Binding-site contacts:
Ligand atom C2 contacts residue ASN153 of chain 2.A at 2.6 Å.
Ligand atom C6 contacts residue GLY156 of chain 2.A at 4.0 Å.
Ligand atom C5 contacts residue THR155 of chain 2.A at 4.0 Å.
Ligand atom O3 contacts residue HIS149 of chain 2.A at 4.0 Å.
Ligand atom O7 contacts residue HIS149 of chain 2.A at 3.3 Å.
Ligand atom C3 contacts residue HIS149 of chain 2.A at 4.0 Å.
Ligand atom O5 contacts residue ASN153 of chain 2.A at 2.2 Å (h-bond).
Ligand atom C3 contacts residue ASN153 of chain 2.A at 3.9 Å.
Ligand atom C5 contacts residue GLY156 of chain 2.A at 4.3 Å.
Ligand atom C1 contacts residue ASN153 of chain 2.A at 1.4 Å.
Ligand atom O5 contacts residue HIS149 of chain 2.A at 3.6 Å.
Ligand atom O6 contacts residue HIS149 of chain 2.A at 3.2 Å.
Ligand atom C1 contacts residue HIS158 of chain 2.A at 4.1 Å.
Ligand atom C4 contacts residue HIS149 of chain 2.A at 3.4 Å.
Ligand atom C7 contacts residue ASN153 of chain 2.A at 4.1 Å.
Ligand atom O6 contacts residue HIS158 of chain 2.A at 4.2 Å.
Ligand atom O5 contacts residue THR155 of chain 2.A at 3.4 Å (h-bond).
Ligand atom C6 contacts residue HIS158 of chain 2.A at 4.2 Å.
Ligand atom C5 contacts residue HIS158 of chain 2.A at 4.4 Å.
Ligand atom O5 contacts residue HIS158 of chain 2.A at 3.4 Å.
Ligand atom C5 contacts residue ASN153 of chain 2.A at 3.6 Å.
Ligand atom C1 contacts residue HIS149 of chain 2.A at 3.5 Å.
Ligand atom C4 contacts residue ASN153 of chain 2.A at 4.2 Å.
Ligand atom C2 contacts residue HIS149 of chain 2.A at 3.5 Å.
Ligand atom C1 contacts residue THR155 of chain 2.A at 3.3 Å.
Ligand atom C8 contacts residue ASN153 of chain 2.A at 4.4 Å.
Ligand atom C6 contacts residue HIS149 of chain 2.A at 4.3 Å.
Ligand atom C5 contacts residue HIS149 of chain 2.A at 3.6 Å.
Ligand atom O4 contacts residue HIS149 of chain 2.A at 4.3 Å.
Ligand atom N2 contacts residue ASN153 of chain 2.A at 3.1 Å (h-bond).
Ligand atom N2 contacts residue HIS149 of chain 2.A at 4.3 Å.
Ligand atom C8 contacts residue GLY102 of chain 23.A at 3.6 Å.
Ligand atom O5 contacts residue GLY156 of chain 2.A at 4.2 Å.
Ligand atom C7 contacts residue HIS149 of chain 2.A at 4.3 Å.

Sequence of chain 23.A:
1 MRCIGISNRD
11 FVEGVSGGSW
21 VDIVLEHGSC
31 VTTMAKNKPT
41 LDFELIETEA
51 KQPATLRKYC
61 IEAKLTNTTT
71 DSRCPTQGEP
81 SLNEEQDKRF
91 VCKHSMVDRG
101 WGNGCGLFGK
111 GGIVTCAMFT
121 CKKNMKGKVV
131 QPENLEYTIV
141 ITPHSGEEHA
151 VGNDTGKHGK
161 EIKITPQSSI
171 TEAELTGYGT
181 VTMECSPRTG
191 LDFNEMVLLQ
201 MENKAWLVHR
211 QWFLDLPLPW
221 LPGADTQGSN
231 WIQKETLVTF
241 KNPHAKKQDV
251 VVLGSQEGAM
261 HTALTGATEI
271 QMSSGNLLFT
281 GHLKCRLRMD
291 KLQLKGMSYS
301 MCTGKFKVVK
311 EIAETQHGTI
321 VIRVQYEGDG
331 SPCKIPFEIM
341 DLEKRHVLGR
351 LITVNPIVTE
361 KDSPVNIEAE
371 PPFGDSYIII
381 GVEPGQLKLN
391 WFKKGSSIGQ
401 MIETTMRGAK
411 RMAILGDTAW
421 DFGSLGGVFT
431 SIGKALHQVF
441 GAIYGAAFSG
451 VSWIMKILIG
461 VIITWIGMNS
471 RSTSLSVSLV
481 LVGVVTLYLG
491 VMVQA

Sequence of chain 2.A:
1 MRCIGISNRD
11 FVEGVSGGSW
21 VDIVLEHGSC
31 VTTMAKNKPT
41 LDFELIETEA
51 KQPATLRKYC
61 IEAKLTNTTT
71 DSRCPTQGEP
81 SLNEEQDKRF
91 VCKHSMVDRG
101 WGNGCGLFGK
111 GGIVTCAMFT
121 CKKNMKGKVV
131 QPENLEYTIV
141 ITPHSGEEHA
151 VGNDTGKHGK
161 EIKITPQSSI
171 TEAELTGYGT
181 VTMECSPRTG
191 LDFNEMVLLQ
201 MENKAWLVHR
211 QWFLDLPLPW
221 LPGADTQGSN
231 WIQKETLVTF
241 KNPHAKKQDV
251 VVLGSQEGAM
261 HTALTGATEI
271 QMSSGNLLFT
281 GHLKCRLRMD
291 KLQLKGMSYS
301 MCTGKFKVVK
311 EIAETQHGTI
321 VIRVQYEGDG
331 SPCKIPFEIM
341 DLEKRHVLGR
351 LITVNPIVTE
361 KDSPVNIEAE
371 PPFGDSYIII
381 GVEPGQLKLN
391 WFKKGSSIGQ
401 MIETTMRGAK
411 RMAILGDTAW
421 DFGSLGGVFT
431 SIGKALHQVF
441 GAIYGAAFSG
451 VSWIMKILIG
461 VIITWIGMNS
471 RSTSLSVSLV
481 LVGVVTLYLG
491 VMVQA

This small molecule binds to this protein.
Small molecule (SMILES): CC(=O)N[C@H]1[C@H](O[C@H]2[C@H](O)[C@@H](NC(C)=O)CO[C@@H]2CO)O[C@H](CO)[C@@H](O)[C@@H]1O